Binding-site contacts:
Ligand atom C8 contacts residue PHE59 of chain 1.A at 3.6 Å (hydrophobic).
Ligand atom O7 contacts residue ASN61 of chain 1.A at 3.1 Å (h-bond).
Ligand atom O5 contacts residue ASN61 of chain 1.A at 2.4 Å (h-bond).
Ligand atom N2 contacts residue ASN61 of chain 1.A at 2.9 Å (h-bond).
Ligand atom C5 contacts residue ASN61 of chain 1.A at 3.7 Å.
Ligand atom C4 contacts residue ASN61 of chain 1.A at 4.3 Å.
Ligand atom C3 contacts residue ASN61 of chain 1.A at 3.8 Å.
Ligand atom C1 contacts residue ASN61 of chain 1.A at 1.5 Å.
Ligand atom C7 contacts residue ASN61 of chain 1.A at 3.2 Å.
Ligand atom C8 contacts residue ASN61 of chain 1.A at 4.4 Å.
Ligand atom C2 contacts residue ASN61 of chain 1.A at 2.5 Å.
Ligand atom C8 contacts residue SER60 of chain 1.A at 4.2 Å.

Sequence of chain 1.A:
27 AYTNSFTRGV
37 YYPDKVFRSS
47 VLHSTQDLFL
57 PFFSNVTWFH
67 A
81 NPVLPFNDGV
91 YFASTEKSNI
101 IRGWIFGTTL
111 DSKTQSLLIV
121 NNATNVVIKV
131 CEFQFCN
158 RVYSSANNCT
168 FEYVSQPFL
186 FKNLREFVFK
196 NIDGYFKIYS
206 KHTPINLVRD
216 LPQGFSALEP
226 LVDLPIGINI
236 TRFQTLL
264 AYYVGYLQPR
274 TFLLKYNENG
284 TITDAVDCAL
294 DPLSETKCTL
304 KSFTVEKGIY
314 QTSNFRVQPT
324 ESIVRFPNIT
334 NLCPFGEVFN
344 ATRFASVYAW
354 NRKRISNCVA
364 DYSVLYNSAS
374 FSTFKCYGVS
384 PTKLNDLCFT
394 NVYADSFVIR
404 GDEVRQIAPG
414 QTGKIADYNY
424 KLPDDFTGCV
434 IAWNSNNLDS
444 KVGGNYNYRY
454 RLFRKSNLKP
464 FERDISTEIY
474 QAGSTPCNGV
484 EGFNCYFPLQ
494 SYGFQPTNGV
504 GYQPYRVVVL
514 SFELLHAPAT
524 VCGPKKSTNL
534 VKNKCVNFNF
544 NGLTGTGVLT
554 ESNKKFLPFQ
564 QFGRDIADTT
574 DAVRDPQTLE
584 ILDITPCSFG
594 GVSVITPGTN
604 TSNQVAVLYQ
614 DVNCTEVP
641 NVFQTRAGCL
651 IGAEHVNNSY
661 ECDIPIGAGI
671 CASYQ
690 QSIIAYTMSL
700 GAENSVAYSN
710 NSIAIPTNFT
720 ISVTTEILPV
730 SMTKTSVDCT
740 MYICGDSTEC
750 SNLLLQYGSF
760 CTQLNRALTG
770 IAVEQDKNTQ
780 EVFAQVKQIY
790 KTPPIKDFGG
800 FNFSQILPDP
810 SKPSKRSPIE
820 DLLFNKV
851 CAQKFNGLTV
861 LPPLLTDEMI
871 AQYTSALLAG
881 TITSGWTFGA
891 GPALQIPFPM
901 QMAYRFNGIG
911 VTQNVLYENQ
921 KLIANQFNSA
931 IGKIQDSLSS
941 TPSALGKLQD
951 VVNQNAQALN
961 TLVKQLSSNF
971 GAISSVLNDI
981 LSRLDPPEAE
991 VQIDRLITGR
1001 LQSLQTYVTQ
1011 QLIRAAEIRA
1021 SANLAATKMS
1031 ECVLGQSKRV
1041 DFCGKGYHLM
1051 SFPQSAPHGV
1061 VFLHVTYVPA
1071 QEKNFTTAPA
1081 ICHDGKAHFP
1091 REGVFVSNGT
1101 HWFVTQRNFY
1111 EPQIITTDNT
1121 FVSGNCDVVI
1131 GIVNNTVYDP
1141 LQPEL

This protein binds this small molecule.
Small molecule (SMILES): CC(=O)N[C@@H]1[C@@H](O)[C@H](O)[C@@H](CO)O[C@H]1O